Sequence of chain 1.I:
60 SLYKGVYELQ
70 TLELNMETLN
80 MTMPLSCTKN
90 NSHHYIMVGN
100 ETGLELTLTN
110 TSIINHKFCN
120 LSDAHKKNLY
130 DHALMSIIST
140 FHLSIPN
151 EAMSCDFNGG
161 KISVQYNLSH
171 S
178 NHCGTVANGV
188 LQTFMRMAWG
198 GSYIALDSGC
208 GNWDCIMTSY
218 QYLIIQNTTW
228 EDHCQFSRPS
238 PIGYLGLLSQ

A protein and the small-molecule ligand that binds it are described below.
Small molecule (SMILES): CC(=O)N[C@H]1[C@H](O[C@H]2[C@H](O)[C@@H](NC(C)=O)CO[C@@H]2CO)O[C@H](CO)[C@@H](O[C@@H]2O[C@H](CO)[C@@H](O)[C@H](O)[C@@H]2O)[C@@H]1O

Binding-site contacts:
Ligand atom O4 contacts residue NAG1 of chain 1.RA at 3.4 Å.
Ligand atom C4 contacts residue NAG1 of chain 1.RA at 4.0 Å.
Ligand atom O7 contacts residue ASN79 of chain 1.I at 3.6 Å.
Ligand atom C8 contacts residue GLU228 of chain 1.I at 3.7 Å.
Ligand atom O5 contacts residue GLU76 of chain 1.I at 3.8 Å.
Ligand atom C3 contacts residue ASN79 of chain 1.I at 3.9 Å.
Ligand atom C3 contacts residue TRP283 of chain 1.J at 4.0 Å (hydrophobic).
Ligand atom O6 contacts residue ARG282 of chain 1.J at 2.7 Å (salt-bridge).
Ligand atom C6 contacts residue ARG282 of chain 1.J at 4.1 Å.
Ligand atom O5 contacts residue NAG1 of chain 1.RA at 4.1 Å.
Ligand atom C5 contacts residue MET80 of chain 1.I at 4.0 Å (hydrophobic).
Ligand atom O5 contacts residue THR77 of chain 1.I at 3.0 Å (h-bond).
Ligand atom C5 contacts residue THR77 of chain 1.I at 3.9 Å.
Ligand atom C3 contacts residue ASN99 of chain 1.I at 4.0 Å.
Ligand atom O3 contacts residue TRP283 of chain 1.J at 3.8 Å.
Ligand atom C6 contacts residue TRP283 of chain 1.J at 3.8 Å (hydrophobic).
Ligand atom O2 contacts residue TRP283 of chain 1.J at 3.9 Å.
Ligand atom O6 contacts residue THR77 of chain 1.I at 2.5 Å (h-bond).
Ligand atom C8 contacts residue ASN79 of chain 1.I at 4.0 Å.
Ligand atom C3 contacts residue NAG1 of chain 1.RA at 3.6 Å.
Ligand atom O6 contacts residue TRP283 of chain 1.J at 3.3 Å (h-bond).
Ligand atom C2 contacts residue ASN79 of chain 1.I at 2.6 Å.
Ligand atom O5 contacts residue ASN79 of chain 1.I at 2.4 Å (h-bond).
Ligand atom O5 contacts residue TRP283 of chain 1.J at 3.4 Å (h-bond).
Ligand atom C1 contacts residue THR77 of chain 1.I at 4.1 Å.
Ligand atom C1 contacts residue GLU76 of chain 1.I at 3.6 Å.
Ligand atom O4 contacts residue TRP283 of chain 1.J at 3.7 Å.
Ligand atom C8 contacts residue TRP283 of chain 1.J at 4.1 Å (hydrophobic).
Ligand atom C8 contacts residue ASN99 of chain 1.I at 3.3 Å.
Ligand atom C7 contacts residue ASN99 of chain 1.I at 3.5 Å.
Ligand atom O3 contacts residue NAG1 of chain 1.RA at 4.0 Å.
Ligand atom C6 contacts residue THR77 of chain 1.I at 3.4 Å.
Ligand atom C1 contacts residue MET80 of chain 1.I at 4.1 Å (hydrophobic).
Ligand atom N2 contacts residue ASN99 of chain 1.I at 2.8 Å (h-bond).
Ligand atom N2 contacts residue ASN79 of chain 1.I at 3.0 Å (h-bond).
Ligand atom C5 contacts residue ASN79 of chain 1.I at 3.7 Å.
Ligand atom C2 contacts residue ASN99 of chain 1.I at 3.9 Å.
Ligand atom C7 contacts residue ASN79 of chain 1.I at 3.5 Å.
Ligand atom O7 contacts residue GLU76 of chain 1.I at 4.0 Å.
Ligand atom C1 contacts residue ASN79 of chain 1.I at 1.5 Å.

Sequence of chain 1.J:
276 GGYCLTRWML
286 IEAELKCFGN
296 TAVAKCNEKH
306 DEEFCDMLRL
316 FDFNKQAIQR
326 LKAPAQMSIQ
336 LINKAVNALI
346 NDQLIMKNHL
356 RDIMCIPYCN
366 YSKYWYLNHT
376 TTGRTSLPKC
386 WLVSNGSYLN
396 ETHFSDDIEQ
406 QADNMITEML